Sequence of chain 1.H:
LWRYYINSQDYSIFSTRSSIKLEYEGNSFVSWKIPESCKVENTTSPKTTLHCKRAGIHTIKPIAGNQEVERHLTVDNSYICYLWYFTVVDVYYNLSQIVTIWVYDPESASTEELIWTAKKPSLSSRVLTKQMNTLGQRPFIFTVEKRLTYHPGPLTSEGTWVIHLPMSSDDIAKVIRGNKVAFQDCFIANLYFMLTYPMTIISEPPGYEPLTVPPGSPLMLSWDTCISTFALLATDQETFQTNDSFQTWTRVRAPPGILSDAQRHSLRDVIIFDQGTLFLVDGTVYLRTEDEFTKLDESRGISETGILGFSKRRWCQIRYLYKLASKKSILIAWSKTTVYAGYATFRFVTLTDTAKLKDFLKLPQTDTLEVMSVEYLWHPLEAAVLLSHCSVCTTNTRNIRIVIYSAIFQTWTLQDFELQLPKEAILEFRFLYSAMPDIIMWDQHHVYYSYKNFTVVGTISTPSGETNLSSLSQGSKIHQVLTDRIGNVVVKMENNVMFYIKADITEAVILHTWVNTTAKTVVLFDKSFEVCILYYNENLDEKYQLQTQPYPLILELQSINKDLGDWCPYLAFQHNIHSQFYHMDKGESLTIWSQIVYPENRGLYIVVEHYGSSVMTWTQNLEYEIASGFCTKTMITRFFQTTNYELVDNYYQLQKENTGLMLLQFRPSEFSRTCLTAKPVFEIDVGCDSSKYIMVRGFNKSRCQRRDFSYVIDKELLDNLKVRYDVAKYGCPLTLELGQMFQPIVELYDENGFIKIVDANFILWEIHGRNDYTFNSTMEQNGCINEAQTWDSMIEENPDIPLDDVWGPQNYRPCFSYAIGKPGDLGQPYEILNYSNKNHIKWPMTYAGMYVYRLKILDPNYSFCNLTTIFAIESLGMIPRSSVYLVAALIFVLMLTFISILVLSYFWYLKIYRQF

A protein and the small-molecule ligand that binds it are described below.
Small molecule (SMILES): CC(=O)N[C@H]1[C@H](O[C@H]2[C@H](O)[C@@H](NC(C)=O)CO[C@@H]2CO)O[C@H](CO)[C@@H](O[C@@H]2O[C@H](CO)[C@@H](O)[C@H](O)[C@@H]2O)[C@@H]1O

Binding-site contacts:
Ligand atom N2 contacts residue ASN830 of chain 1.H at 3.1 Å (h-bond).
Ligand atom C3 contacts residue LYS892 of chain 1.H at 2.8 Å.
Ligand atom C5 contacts residue ASN830 of chain 1.H at 3.7 Å.
Ligand atom C2 contacts residue ASN830 of chain 1.H at 2.7 Å.
Ligand atom C1 contacts residue LYS892 of chain 1.H at 3.0 Å.
Ligand atom C7 contacts residue GLN835 of chain 1.H at 4.2 Å.
Ligand atom C7 contacts residue LYS892 of chain 1.H at 3.7 Å.
Ligand atom C8 contacts residue LYS892 of chain 1.H at 4.0 Å.
Ligand atom C1 contacts residue ASN830 of chain 1.H at 1.5 Å.
Ligand atom O6 contacts residue HIS894 of chain 1.H at 3.8 Å.
Ligand atom O5 contacts residue ASN830 of chain 1.H at 2.4 Å (h-bond).
Ligand atom C6 contacts residue MET795 of chain 1.H at 3.8 Å (hydrophobic).
Ligand atom C8 contacts residue GLN835 of chain 1.H at 3.0 Å.
Ligand atom C1 contacts residue HIS894 of chain 1.H at 3.7 Å.
Ligand atom C4 contacts residue LYS892 of chain 1.H at 3.9 Å.
Ligand atom C5 contacts residue LYS892 of chain 1.H at 4.0 Å.
Ligand atom N2 contacts residue SER831 of chain 1.H at 4.4 Å.
Ligand atom O4 contacts residue HIS894 of chain 1.H at 3.8 Å.
Ligand atom O5 contacts residue HIS894 of chain 1.H at 3.7 Å.
Ligand atom C3 contacts residue HIS894 of chain 1.H at 4.3 Å.
Ligand atom C4 contacts residue ASN830 of chain 1.H at 4.4 Å.
Ligand atom C7 contacts residue ASN830 of chain 1.H at 4.3 Å.
Ligand atom C2 contacts residue LYS892 of chain 1.H at 2.9 Å.
Ligand atom N2 contacts residue LYS892 of chain 1.H at 2.7 Å (salt-bridge).
Ligand atom O6 contacts residue MET795 of chain 1.H at 3.0 Å.
Ligand atom C8 contacts residue SER831 of chain 1.H at 3.7 Å.
Ligand atom C4 contacts residue HIS894 of chain 1.H at 4.1 Å.
Ligand atom C6 contacts residue HIS894 of chain 1.H at 4.2 Å.
Ligand atom C3 contacts residue ASN830 of chain 1.H at 3.9 Å.
Ligand atom O4 contacts residue LYS892 of chain 1.H at 4.3 Å.
Ligand atom O5 contacts residue LYS892 of chain 1.H at 4.0 Å.
Ligand atom C5 contacts residue HIS894 of chain 1.H at 3.4 Å.
Ligand atom O7 contacts residue LYS892 of chain 1.H at 4.5 Å.
Ligand atom O3 contacts residue LYS892 of chain 1.H at 3.7 Å.